Binding-site contacts:
Ligand atom C9 contacts residue ALA439 of chain 1.V at 4.5 Å (hydrophobic).
Ligand atom C1 contacts residue THR394 of chain 1.V at 2.0 Å.
Ligand atom O8 contacts residue GLN395 of chain 1.V at 4.4 Å.
Ligand atom O8 contacts residue THR394 of chain 1.V at 2.7 Å (h-bond).
Ligand atom O6 contacts residue THR394 of chain 1.V at 2.6 Å (h-bond).
Ligand atom C2 contacts residue GLN395 of chain 1.V at 4.5 Å.
Ligand atom O1B contacts residue THR394 of chain 1.V at 2.9 Å (h-bond).
Ligand atom C2 contacts residue THR394 of chain 1.V at 1.4 Å.
Ligand atom C6 contacts residue THR394 of chain 1.V at 3.7 Å.
Ligand atom C5 contacts residue THR394 of chain 1.V at 4.3 Å.
Ligand atom O1A contacts residue THR394 of chain 1.V at 2.5 Å (h-bond).
Ligand atom O4 contacts residue THR394 of chain 1.V at 4.2 Å.
Ligand atom O1B contacts residue ALA439 of chain 1.V at 4.0 Å.
Ligand atom C8 contacts residue THR394 of chain 1.V at 3.8 Å.
Ligand atom C4 contacts residue THR394 of chain 1.V at 3.8 Å.
Ligand atom C3 contacts residue THR394 of chain 1.V at 2.5 Å.
Ligand atom O8 contacts residue ALA439 of chain 1.V at 4.0 Å.
Ligand atom C7 contacts residue THR394 of chain 1.V at 4.4 Å.

A protein and the small-molecule ligand that binds it are described below.
Small molecule (SMILES): C[C@H](O)[C@H](N)[C@@H]1O[C@](O)(C(=O)O)C[C@H](O)[C@@H]1N

Sequence of chain 1.V:
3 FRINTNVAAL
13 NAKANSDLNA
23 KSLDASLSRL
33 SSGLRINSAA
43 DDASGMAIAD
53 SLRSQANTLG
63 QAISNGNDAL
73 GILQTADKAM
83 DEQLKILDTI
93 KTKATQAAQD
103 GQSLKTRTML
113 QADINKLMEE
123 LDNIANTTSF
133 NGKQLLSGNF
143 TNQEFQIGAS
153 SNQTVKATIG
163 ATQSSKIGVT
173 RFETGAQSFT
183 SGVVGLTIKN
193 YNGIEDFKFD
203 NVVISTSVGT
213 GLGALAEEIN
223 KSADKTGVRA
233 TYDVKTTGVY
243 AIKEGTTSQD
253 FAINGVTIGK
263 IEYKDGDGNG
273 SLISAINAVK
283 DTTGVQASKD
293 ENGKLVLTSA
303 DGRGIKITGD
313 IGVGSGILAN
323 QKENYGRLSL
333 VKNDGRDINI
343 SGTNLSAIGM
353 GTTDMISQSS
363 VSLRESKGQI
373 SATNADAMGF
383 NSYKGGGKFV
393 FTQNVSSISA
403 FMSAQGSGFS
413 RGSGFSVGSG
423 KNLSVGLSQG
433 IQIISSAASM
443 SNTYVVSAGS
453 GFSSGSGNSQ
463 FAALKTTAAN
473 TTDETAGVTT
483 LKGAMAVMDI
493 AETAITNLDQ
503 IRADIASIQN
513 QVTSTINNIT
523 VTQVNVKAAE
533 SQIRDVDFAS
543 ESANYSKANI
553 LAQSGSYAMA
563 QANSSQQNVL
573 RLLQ